Sequence of chain 1.B:
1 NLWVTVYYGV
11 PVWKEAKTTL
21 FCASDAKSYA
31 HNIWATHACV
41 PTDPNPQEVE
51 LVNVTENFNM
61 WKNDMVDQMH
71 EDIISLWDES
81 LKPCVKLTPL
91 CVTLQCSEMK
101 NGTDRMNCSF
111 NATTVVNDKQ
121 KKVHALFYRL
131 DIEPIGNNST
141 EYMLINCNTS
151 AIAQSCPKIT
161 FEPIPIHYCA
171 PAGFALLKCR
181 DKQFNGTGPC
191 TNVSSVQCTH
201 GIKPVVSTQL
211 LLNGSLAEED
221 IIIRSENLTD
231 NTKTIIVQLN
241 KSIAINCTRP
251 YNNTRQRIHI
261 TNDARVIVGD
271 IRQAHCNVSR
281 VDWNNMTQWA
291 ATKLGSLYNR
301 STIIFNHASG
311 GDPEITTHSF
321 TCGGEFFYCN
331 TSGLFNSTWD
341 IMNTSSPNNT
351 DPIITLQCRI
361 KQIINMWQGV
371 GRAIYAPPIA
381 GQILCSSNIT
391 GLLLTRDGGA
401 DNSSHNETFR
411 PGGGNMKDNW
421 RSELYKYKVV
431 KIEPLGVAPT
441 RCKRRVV

Sequence of chain 1.Q:
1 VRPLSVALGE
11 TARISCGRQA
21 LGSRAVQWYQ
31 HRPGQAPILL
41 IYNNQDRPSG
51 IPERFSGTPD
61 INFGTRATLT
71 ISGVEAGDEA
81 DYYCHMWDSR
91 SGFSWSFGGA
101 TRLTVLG

This small molecule binds to this protein.
Small molecule (SMILES): CC(=O)N[C@@H]1[C@@H](O)[C@H](O)[C@@H](CO)O[C@H]1O

Binding-site contacts:
Ligand atom C8 contacts residue PRO250 of chain 1.B at 4.2 Å (hydrophobic).
Ligand atom O3 contacts residue ASN62 of chain 1.Q at 2.4 Å (h-bond).
Ligand atom O7 contacts residue GLY269 of chain 1.B at 4.4 Å.
Ligand atom C3 contacts residue ASN252 of chain 1.B at 3.8 Å.
Ligand atom C1 contacts residue ASN252 of chain 1.B at 1.4 Å.
Ligand atom C5 contacts residue ASN252 of chain 1.B at 3.7 Å.
Ligand atom C3 contacts residue ASN62 of chain 1.Q at 3.7 Å.
Ligand atom C4 contacts residue ASN62 of chain 1.Q at 3.9 Å.
Ligand atom N2 contacts residue ASN252 of chain 1.B at 2.9 Å (h-bond).
Ligand atom C8 contacts residue ASN252 of chain 1.B at 4.4 Å.
Ligand atom O4 contacts residue ASN62 of chain 1.Q at 3.8 Å.
Ligand atom O5 contacts residue ASN252 of chain 1.B at 2.4 Å (h-bond).
Ligand atom C7 contacts residue ASN252 of chain 1.B at 3.3 Å.
Ligand atom O6 contacts residue ASN252 of chain 1.B at 4.4 Å.
Ligand atom C4 contacts residue ASN252 of chain 1.B at 4.3 Å.
Ligand atom O7 contacts residue ASN252 of chain 1.B at 3.3 Å (h-bond).
Ligand atom C2 contacts residue ASN252 of chain 1.B at 2.5 Å.